A small-molecule ligand and the protein it binds are described below.
Small molecule (SMILES): CC(=O)N[C@H]1[C@H](O[C@H]2[C@H](O)[C@@H](NC(C)=O)CO[C@@H]2CO)O[C@H](CO)[C@@H](O)[C@@H]1O

Sequence of chain 1.A:
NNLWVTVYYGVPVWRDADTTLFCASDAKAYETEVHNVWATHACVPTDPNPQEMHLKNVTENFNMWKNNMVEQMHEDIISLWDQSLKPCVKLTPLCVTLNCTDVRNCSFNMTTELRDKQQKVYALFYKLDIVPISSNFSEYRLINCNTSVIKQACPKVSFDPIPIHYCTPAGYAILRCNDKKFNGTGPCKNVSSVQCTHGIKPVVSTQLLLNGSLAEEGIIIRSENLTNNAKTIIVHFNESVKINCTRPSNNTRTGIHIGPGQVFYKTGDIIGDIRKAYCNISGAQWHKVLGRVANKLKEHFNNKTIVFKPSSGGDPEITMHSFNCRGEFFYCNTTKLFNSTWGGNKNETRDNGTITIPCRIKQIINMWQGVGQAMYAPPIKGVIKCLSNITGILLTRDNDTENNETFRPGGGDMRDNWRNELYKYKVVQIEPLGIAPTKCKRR

Binding-site contacts:
Ligand atom C6 contacts residue TYR146 of chain 1.A at 3.9 Å (hydrophobic).
Ligand atom O5 contacts residue ASN129 of chain 1.A at 2.4 Å (h-bond).
Ligand atom C1 contacts residue TYR146 of chain 1.A at 3.8 Å (hydrophobic).
Ligand atom C7 contacts residue ASN129 of chain 1.A at 3.9 Å.
Ligand atom C2 contacts residue ASN129 of chain 1.A at 2.5 Å.
Ligand atom O7 contacts residue ASN129 of chain 1.A at 4.4 Å.
Ligand atom C3 contacts residue ASN129 of chain 1.A at 3.8 Å.
Ligand atom O5 contacts residue TYR146 of chain 1.A at 3.7 Å.
Ligand atom C5 contacts residue TYR146 of chain 1.A at 3.7 Å (hydrophobic).
Ligand atom C4 contacts residue ASN129 of chain 1.A at 4.2 Å.
Ligand atom N2 contacts residue ASN129 of chain 1.A at 2.9 Å (h-bond).
Ligand atom C8 contacts residue ASP300 of chain 1.A at 3.8 Å.
Ligand atom C1 contacts residue ASN129 of chain 1.A at 1.4 Å.
Ligand atom C5 contacts residue ASN129 of chain 1.A at 3.7 Å.
Ligand atom C8 contacts residue LEU148 of chain 1.A at 3.7 Å (hydrophobic).